Binding-site contacts:
Ligand atom O6 contacts residue ASN153 of chain 1.A at 2.9 Å (h-bond).
Ligand atom C5 contacts residue ASN153 of chain 1.A at 3.5 Å.
Ligand atom O5 contacts residue ASN153 of chain 1.A at 3.7 Å.
Ligand atom C6 contacts residue ASN153 of chain 1.A at 2.7 Å.
Ligand atom C6 contacts residue ASP152 of chain 1.A at 4.2 Å.
Ligand atom O6 contacts residue ASP152 of chain 1.A at 3.9 Å.

Sequence of chain 1.A:
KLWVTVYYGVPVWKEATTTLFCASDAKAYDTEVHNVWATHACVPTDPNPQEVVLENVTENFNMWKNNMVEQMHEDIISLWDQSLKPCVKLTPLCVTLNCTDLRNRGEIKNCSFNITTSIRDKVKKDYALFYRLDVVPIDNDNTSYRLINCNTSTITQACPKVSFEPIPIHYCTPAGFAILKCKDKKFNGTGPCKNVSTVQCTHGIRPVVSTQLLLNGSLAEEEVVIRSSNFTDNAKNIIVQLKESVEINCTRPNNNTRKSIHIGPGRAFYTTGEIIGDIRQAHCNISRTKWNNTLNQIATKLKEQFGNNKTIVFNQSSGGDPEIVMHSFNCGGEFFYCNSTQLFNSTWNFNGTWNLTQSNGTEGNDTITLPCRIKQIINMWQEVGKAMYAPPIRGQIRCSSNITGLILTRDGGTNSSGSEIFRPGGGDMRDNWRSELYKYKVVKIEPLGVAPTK

The protein below binds the small molecule below.
Small molecule (SMILES): CC(=O)N[C@H]1[C@H](O[C@H]2[C@H](O)[C@@H](NC(C)=O)CO[C@@H]2CO)O[C@H](CO)[C@@H](O[C@@H]2O[C@H](CO)[C@@H](O)[C@H](O[C@H]3O[C@H](CO)[C@@H](O)[C@H](O)[C@@H]3O)[C@@H]2O)[C@@H]1O